The protein below binds the small molecule below.
Small molecule (SMILES): O=C([O-])C(=O)[O-]

Sequence of chain 1.D:
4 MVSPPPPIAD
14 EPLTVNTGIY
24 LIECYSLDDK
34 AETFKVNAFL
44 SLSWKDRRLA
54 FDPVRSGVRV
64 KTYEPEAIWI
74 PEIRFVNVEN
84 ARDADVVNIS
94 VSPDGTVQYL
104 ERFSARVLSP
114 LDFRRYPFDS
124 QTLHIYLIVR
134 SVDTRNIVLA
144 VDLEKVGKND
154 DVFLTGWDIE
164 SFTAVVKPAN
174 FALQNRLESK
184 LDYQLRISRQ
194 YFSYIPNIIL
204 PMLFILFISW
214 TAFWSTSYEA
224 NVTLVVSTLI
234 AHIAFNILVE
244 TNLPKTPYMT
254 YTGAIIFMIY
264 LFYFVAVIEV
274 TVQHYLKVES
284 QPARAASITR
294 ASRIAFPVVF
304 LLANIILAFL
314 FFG

Binding-site contacts:
Ligand atom C2 contacts residue ASP86 of chain 1.D at 3.3 Å.
Ligand atom O2 contacts residue ALA87 of chain 1.D at 3.9 Å.
Ligand atom C2 contacts residue SER107 of chain 1.D at 3.7 Å.
Ligand atom O2 contacts residue ASP88 of chain 1.D at 2.9 Å (salt-bridge).
Ligand atom C1 contacts residue OXL1 of chain 1.RA at 4.2 Å.
Ligand atom O1 contacts residue PHE106 of chain 1.D at 4.4 Å.
Ligand atom C1 contacts residue ASP86 of chain 1.D at 4.4 Å.
Ligand atom O4 contacts residue SER107 of chain 1.D at 2.5 Å (h-bond).
Ligand atom C1 contacts residue ARG105 of chain 1.D at 3.9 Å.
Ligand atom O1 contacts residue OXL1 of chain 1.RA at 3.9 Å.
Ligand atom O3 contacts residue ASN40 of chain 1.D at 3.7 Å.
Ligand atom C2 contacts residue ARG105 of chain 1.D at 4.0 Å.
Ligand atom O4 contacts residue PHE106 of chain 1.D at 4.5 Å.
Ligand atom O3 contacts residue ALA84 of chain 1.E at 2.7 Å (h-bond).
Ligand atom O3 contacts residue OXL1 of chain 1.RA at 3.5 Å (h-bond).
Ligand atom O2 contacts residue ALA84 of chain 1.E at 3.6 Å.
Ligand atom C1 contacts residue ASN83 of chain 1.E at 4.2 Å.
Ligand atom O1 contacts residue ARG105 of chain 1.D at 3.2 Å (salt-bridge).
Ligand atom O2 contacts residue ARG105 of chain 1.D at 3.8 Å.
Ligand atom O1 contacts residue ALA84 of chain 1.E at 4.1 Å.
Ligand atom C1 contacts residue ALA84 of chain 1.E at 3.4 Å (hydrophobic).
Ligand atom O3 contacts residue ASN83 of chain 1.E at 3.2 Å.
Ligand atom O1 contacts residue ASP88 of chain 1.D at 4.0 Å.
Ligand atom O4 contacts residue ALA87 of chain 1.D at 4.5 Å.
Ligand atom O2 contacts residue ASP86 of chain 1.D at 3.4 Å (salt-bridge).
Ligand atom C1 contacts residue ASP88 of chain 1.D at 4.2 Å.
Ligand atom O4 contacts residue ASN83 of chain 1.E at 4.2 Å.
Ligand atom O4 contacts residue ASP86 of chain 1.D at 2.9 Å (salt-bridge).
Ligand atom O3 contacts residue SER107 of chain 1.D at 4.2 Å.
Ligand atom C1 contacts residue SER107 of chain 1.D at 4.3 Å.
Ligand atom C2 contacts residue ASP88 of chain 1.D at 3.9 Å.
Ligand atom C2 contacts residue ALA84 of chain 1.E at 3.6 Å (hydrophobic).
Ligand atom O4 contacts residue ALA84 of chain 1.E at 3.8 Å.

Sequence of chain 1.E:
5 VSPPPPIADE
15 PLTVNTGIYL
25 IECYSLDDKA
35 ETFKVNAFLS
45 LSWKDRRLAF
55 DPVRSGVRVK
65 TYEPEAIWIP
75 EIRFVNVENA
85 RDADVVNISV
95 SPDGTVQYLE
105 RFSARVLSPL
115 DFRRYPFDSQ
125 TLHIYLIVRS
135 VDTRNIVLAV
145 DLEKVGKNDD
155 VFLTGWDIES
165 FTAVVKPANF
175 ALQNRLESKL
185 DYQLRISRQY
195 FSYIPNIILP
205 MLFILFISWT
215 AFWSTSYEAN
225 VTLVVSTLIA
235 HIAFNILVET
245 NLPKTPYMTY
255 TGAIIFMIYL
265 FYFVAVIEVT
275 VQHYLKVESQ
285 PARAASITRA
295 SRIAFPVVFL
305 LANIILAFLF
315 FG